Sequence of chain 1.C:
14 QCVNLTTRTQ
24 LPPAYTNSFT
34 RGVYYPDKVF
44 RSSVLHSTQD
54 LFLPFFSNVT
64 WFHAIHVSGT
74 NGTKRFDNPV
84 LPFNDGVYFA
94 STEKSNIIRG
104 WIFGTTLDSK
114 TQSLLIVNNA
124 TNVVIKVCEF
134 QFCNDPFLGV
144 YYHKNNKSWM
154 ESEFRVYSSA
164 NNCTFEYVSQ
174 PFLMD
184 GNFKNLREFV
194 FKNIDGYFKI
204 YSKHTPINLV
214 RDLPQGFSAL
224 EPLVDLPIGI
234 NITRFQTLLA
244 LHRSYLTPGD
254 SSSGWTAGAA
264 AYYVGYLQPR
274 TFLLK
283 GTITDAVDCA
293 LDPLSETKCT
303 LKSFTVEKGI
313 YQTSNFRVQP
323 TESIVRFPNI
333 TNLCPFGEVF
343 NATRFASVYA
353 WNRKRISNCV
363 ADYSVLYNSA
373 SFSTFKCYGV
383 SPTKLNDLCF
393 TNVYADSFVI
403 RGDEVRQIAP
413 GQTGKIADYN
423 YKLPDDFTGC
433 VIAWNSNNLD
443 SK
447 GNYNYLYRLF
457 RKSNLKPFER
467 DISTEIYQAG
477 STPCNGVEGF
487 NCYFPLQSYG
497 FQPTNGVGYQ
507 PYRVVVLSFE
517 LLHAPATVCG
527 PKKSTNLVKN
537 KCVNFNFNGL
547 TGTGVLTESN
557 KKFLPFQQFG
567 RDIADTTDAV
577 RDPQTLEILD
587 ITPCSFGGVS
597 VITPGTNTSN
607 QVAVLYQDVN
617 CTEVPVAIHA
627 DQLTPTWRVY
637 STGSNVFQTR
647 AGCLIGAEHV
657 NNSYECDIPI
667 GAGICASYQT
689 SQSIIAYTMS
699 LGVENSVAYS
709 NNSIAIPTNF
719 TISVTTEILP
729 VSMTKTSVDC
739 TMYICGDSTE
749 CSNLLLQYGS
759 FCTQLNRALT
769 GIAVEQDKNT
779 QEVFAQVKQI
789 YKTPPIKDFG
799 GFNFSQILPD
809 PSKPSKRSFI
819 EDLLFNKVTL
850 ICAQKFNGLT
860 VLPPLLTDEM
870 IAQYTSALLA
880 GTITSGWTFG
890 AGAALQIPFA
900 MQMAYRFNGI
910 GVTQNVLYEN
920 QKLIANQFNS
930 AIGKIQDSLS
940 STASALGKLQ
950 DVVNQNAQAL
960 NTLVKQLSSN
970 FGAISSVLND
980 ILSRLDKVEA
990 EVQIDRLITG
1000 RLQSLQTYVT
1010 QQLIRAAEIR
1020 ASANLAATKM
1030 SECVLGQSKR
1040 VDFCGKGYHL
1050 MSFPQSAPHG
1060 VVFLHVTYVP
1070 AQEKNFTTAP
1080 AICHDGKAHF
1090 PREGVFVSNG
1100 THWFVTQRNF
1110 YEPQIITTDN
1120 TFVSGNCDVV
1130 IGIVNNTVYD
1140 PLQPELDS

Binding-site contacts:
Ligand atom C7 contacts residue LYS1073 of chain 1.C at 4.2 Å.
Ligand atom C1 contacts residue ASN1074 of chain 1.C at 1.4 Å.
Ligand atom C8 contacts residue ASN1074 of chain 1.C at 3.9 Å.
Ligand atom C2 contacts residue ASN1074 of chain 1.C at 2.5 Å.
Ligand atom C5 contacts residue ASN1074 of chain 1.C at 3.7 Å.
Ligand atom O4 contacts residue ALA706 of chain 1.C at 4.1 Å.
Ligand atom C8 contacts residue ALA713 of chain 1.C at 4.0 Å (hydrophobic).
Ligand atom C4 contacts residue ASN1074 of chain 1.C at 4.2 Å.
Ligand atom C7 contacts residue ASN1074 of chain 1.C at 3.3 Å.
Ligand atom C8 contacts residue GLU1072 of chain 1.C at 4.5 Å.
Ligand atom O7 contacts residue ASN1074 of chain 1.C at 3.1 Å (h-bond).
Ligand atom O5 contacts residue ASN1074 of chain 1.C at 2.4 Å (h-bond).
Ligand atom C8 contacts residue LYS1073 of chain 1.C at 3.8 Å.
Ligand atom O7 contacts residue LYS1073 of chain 1.C at 4.0 Å.
Ligand atom N2 contacts residue ASN1074 of chain 1.C at 3.0 Å (h-bond).
Ligand atom C3 contacts residue ASN1074 of chain 1.C at 3.8 Å.
Ligand atom C3 contacts residue ALA706 of chain 1.C at 4.2 Å (hydrophobic).

The small molecule below binds the protein below.
Small molecule (SMILES): CC(=O)N[C@@H]1[C@@H](O)[C@H](O)[C@@H](CO)O[C@H]1O